Sequence of chain 2.A:
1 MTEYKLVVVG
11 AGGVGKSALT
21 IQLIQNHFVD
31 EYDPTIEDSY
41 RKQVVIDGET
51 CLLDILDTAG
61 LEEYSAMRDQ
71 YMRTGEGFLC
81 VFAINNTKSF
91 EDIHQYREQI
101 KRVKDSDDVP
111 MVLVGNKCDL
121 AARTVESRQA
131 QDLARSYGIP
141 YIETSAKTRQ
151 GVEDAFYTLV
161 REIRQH

The small molecule below binds the protein below.
Small molecule (SMILES): Nc1nc2c(ncn2[C@@H]2O[C@H](CO[P](=O)(O)O[P](=O)(O)NP(=O)(O)O)[C@@H](O)[C@H]2O)c(=O)[nH]1

Binding-site contacts:
Ligand atom O1G contacts residue PRO34 of chain 2.A at 3.5 Å.
Ligand atom O2' contacts residue ASP30 of chain 2.A at 3.0 Å (salt-bridge).
Ligand atom PG contacts residue MG1 of chain 2.D at 3.2 Å.
Ligand atom O3' contacts residue ASP30 of chain 2.A at 2.9 Å (salt-bridge).
Ligand atom O1G contacts residue TYR32 of chain 2.A at 2.6 Å (h-bond).
Ligand atom C3' contacts residue GLU31 of chain 2.A at 3.5 Å.
Ligand atom O6 contacts residue ALA146 of chain 2.A at 2.8 Å (h-bond).
Ligand atom O6 contacts residue ASN116 of chain 2.A at 3.3 Å (h-bond).
Ligand atom O1A contacts residue GLY15 of chain 2.A at 3.2 Å.
Ligand atom O2' contacts residue VAL29 of chain 2.A at 2.6 Å (h-bond).
Ligand atom O2B contacts residue LYS16 of chain 2.A at 3.5 Å (salt-bridge).
Ligand atom O2B contacts residue SER17 of chain 2.A at 3.0 Å (h-bond).
Ligand atom O1B contacts residue GLY15 of chain 2.A at 3.0 Å (h-bond).
Ligand atom O3A contacts residue GLY15 of chain 2.A at 3.2 Å (h-bond).
Ligand atom O4' contacts residue LYS117 of chain 2.A at 3.2 Å (salt-bridge).
Ligand atom N3B contacts residue TYR32 of chain 2.A at 3.5 Å.
Ligand atom N3B contacts residue GLY13 of chain 2.A at 3.1 Å (h-bond).
Ligand atom O6 contacts residue SER145 of chain 2.A at 3.4 Å.
Ligand atom O6 contacts residue LYS147 of chain 2.A at 3.5 Å (salt-bridge).
Ligand atom N7 contacts residue ASN116 of chain 2.A at 3.1 Å (h-bond).
Ligand atom O3G contacts residue LYS16 of chain 2.A at 2.7 Å (salt-bridge).
Ligand atom O1B contacts residue VAL14 of chain 2.A at 3.2 Å (h-bond).
Ligand atom C2' contacts residue VAL29 of chain 2.A at 3.4 Å (hydrophobic).
Ligand atom N3B contacts residue MG1 of chain 2.D at 3.3 Å.
Ligand atom O6 contacts residue LYS117 of chain 2.A at 3.4 Å.
Ligand atom N2 contacts residue ASP119 of chain 2.A at 2.9 Å (salt-bridge).
Ligand atom O2A contacts residue TYR32 of chain 2.A at 3.4 Å.
Ligand atom C6 contacts residue LYS117 of chain 2.A at 3.6 Å.
Ligand atom O3G contacts residue GLY60 of chain 2.A at 2.8 Å (h-bond).
Ligand atom O6 contacts residue ASP119 of chain 2.A at 3.5 Å (salt-bridge).
Ligand atom O1B contacts residue LYS16 of chain 2.A at 2.9 Å (salt-bridge).
Ligand atom O1A contacts residue ALA18 of chain 2.A at 2.8 Å (h-bond).
Ligand atom O2G contacts residue THR35 of chain 2.A at 2.9 Å (h-bond).
Ligand atom N1 contacts residue ASP119 of chain 2.A at 2.8 Å (salt-bridge).
Ligand atom O3G contacts residue GLY12 of chain 2.A at 3.5 Å.
Ligand atom O1A contacts residue SER17 of chain 2.A at 3.3 Å (h-bond).
Ligand atom O2B contacts residue MG1 of chain 2.D at 2.1 Å.
Ligand atom PB contacts residue MG1 of chain 2.D at 3.2 Å.
Ligand atom O2G contacts residue MG1 of chain 2.D at 2.0 Å.
Ligand atom O2' contacts residue PHE28 of chain 2.A at 3.2 Å.